This protein binds this small molecule.
Small molecule (SMILES): CC(C)CCC[C@@H](C)[C@H]1CC[C@H]2[C@@H]3CC=C4C[C@@H](O)CC[C@]4(C)[C@H]3CC[C@]12C

Binding-site contacts:
Ligand atom C3 contacts residue ALA74 of chain 1.A at 4.4 Å (hydrophobic).
Ligand atom C4 contacts residue GLY77 of chain 1.A at 3.8 Å.
Ligand atom C19 contacts residue ILE81 of chain 1.A at 4.3 Å (hydrophobic).
Ligand atom O1 contacts residue ALA73 of chain 1.A at 3.3 Å.
Ligand atom C18 contacts residue ILE81 of chain 1.A at 3.8 Å (hydrophobic).
Ligand atom C4 contacts residue ALA74 of chain 1.A at 4.5 Å (hydrophobic).
Ligand atom O1 contacts residue ALA74 of chain 1.A at 3.2 Å (h-bond).
Ligand atom C18 contacts residue PHE63 of chain 1.A at 4.1 Å (hydrophobic).
Ligand atom C19 contacts residue CYS78 of chain 1.A at 4.5 Å (hydrophobic).
Ligand atom C18 contacts residue PHE80 of chain 1.A at 4.2 Å (hydrophobic).
Ligand atom O1 contacts residue GLN164 of chain 1.A at 4.3 Å.
Ligand atom C3 contacts residue ALA73 of chain 1.A at 4.2 Å (hydrophobic).
Ligand atom C6 contacts residue GLY77 of chain 1.A at 3.9 Å.
Ligand atom C25 contacts residue LEU59 of chain 1.A at 4.0 Å (hydrophobic).
Ligand atom C2 contacts residue ALA73 of chain 1.A at 4.0 Å (hydrophobic).
Ligand atom C26 contacts residue LEU59 of chain 1.A at 3.9 Å (hydrophobic).
Ligand atom C5 contacts residue GLY77 of chain 1.A at 3.9 Å.
Ligand atom C2 contacts residue PHE71 of chain 1.A at 4.3 Å (hydrophobic).
Ligand atom C11 contacts residue ILE81 of chain 1.A at 4.4 Å (hydrophobic).
Ligand atom C19 contacts residue GLY77 of chain 1.A at 3.5 Å.

Sequence of chain 1.A:
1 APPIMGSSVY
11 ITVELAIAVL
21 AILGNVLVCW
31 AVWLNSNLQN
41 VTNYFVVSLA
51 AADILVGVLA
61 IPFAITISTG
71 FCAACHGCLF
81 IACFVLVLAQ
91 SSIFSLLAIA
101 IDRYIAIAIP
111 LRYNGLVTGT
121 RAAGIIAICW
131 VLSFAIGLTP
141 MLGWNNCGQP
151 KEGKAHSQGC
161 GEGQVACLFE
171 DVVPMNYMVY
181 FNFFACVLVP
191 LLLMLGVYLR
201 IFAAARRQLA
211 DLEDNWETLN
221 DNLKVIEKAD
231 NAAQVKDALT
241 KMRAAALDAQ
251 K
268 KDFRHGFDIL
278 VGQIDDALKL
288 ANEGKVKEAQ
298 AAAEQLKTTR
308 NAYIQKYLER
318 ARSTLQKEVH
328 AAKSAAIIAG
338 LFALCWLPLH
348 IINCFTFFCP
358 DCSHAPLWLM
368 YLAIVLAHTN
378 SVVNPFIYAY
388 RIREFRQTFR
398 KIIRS